Sequence of chain 1.S:
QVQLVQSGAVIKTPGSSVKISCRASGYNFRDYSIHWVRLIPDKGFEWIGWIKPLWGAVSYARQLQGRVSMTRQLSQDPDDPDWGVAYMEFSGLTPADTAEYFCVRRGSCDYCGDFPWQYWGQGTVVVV

Binding-site contacts:
Ligand atom C1 contacts residue ASN246 of chain 1.X at 1.4 Å.
Ligand atom C5 contacts residue GLU245 of chain 1.X at 4.3 Å.
Ligand atom O3 contacts residue TYR111 of chain 1.S at 4.1 Å.
Ligand atom C8 contacts residue ASN64 of chain 1.X at 3.7 Å.
Ligand atom O4 contacts residue SER51 of chain 1.T at 3.9 Å.
Ligand atom O3 contacts residue LYS67 of chain 1.X at 4.4 Å.
Ligand atom C2 contacts residue ASN246 of chain 1.X at 2.2 Å.
Ligand atom O7 contacts residue ALA31 of chain 1.T at 3.7 Å.
Ligand atom C8 contacts residue LYS67 of chain 1.X at 4.0 Å.
Ligand atom C8 contacts residue ASN246 of chain 1.X at 4.3 Å.
Ligand atom O2 contacts residue ARG52 of chain 1.T at 4.4 Å.
Ligand atom C3 contacts residue ASN246 of chain 1.X at 3.6 Å.
Ligand atom C8 contacts residue PHE90 of chain 1.T at 3.6 Å (hydrophobic).
Ligand atom O5 contacts residue GLU245 of chain 1.X at 4.2 Å.
Ligand atom C6 contacts residue ASP49 of chain 1.T at 3.4 Å.
Ligand atom O4 contacts residue TYR111 of chain 1.S at 4.4 Å.
Ligand atom C7 contacts residue LYS67 of chain 1.X at 3.3 Å.
Ligand atom O6 contacts residue ASP49 of chain 1.T at 3.8 Å.
Ligand atom O7 contacts residue PHE90 of chain 1.T at 4.4 Å.
Ligand atom C4 contacts residue ASN246 of chain 1.X at 4.2 Å.
Ligand atom C2 contacts residue LYS67 of chain 1.X at 4.2 Å.
Ligand atom C7 contacts residue PHE90 of chain 1.T at 4.0 Å (hydrophobic).
Ligand atom N2 contacts residue LYS67 of chain 1.X at 4.0 Å.
Ligand atom C8 contacts residue THR206 of chain 1.X at 3.8 Å.
Ligand atom C1 contacts residue ASN30 of chain 1.T at 4.5 Å.
Ligand atom N2 contacts residue PHE90 of chain 1.T at 4.4 Å.
Ligand atom O7 contacts residue ASN246 of chain 1.X at 4.2 Å.
Ligand atom O5 contacts residue ASN246 of chain 1.X at 2.6 Å (h-bond).
Ligand atom C7 contacts residue ASN246 of chain 1.X at 3.5 Å.
Ligand atom O5 contacts residue ASN30 of chain 1.T at 4.5 Å.
Ligand atom C5 contacts residue ASN246 of chain 1.X at 3.7 Å.
Ligand atom O7 contacts residue LYS67 of chain 1.X at 2.7 Å (salt-bridge).
Ligand atom O7 contacts residue GLU245 of chain 1.X at 4.4 Å.
Ligand atom N2 contacts residue ASN246 of chain 1.X at 2.4 Å (h-bond).

Sequence of chain 1.X:
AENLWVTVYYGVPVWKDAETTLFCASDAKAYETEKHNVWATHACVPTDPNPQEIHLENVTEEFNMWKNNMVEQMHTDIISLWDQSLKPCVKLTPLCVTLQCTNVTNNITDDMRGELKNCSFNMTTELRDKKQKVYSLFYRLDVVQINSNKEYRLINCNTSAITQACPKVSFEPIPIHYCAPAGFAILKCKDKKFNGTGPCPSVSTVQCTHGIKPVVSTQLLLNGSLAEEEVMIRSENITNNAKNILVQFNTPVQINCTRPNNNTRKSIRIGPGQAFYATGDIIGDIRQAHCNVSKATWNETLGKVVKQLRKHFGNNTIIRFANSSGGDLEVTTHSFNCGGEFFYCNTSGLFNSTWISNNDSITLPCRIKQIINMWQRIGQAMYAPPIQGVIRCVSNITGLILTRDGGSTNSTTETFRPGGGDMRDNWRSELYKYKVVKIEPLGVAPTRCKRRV

A small-molecule ligand and the protein it binds are described below.
Small molecule (SMILES): CC(=O)N[C@H]1[C@H](O[C@H]2[C@H](O)[C@@H](NC(C)=O)CO[C@@H]2CO)O[C@H](CO)[C@@H](O[C@@H]2O[C@H](CO)[C@@H](O)[C@H](O[C@H]3O[C@H](CO)[C@@H](O)[C@H](O)[C@@H]3O)[C@@H]2O)[C@@H]1O

Sequence of chain 1.T:
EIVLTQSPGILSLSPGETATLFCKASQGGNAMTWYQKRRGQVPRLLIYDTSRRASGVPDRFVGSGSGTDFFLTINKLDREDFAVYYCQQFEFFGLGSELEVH